Sequence of chain 1.B:
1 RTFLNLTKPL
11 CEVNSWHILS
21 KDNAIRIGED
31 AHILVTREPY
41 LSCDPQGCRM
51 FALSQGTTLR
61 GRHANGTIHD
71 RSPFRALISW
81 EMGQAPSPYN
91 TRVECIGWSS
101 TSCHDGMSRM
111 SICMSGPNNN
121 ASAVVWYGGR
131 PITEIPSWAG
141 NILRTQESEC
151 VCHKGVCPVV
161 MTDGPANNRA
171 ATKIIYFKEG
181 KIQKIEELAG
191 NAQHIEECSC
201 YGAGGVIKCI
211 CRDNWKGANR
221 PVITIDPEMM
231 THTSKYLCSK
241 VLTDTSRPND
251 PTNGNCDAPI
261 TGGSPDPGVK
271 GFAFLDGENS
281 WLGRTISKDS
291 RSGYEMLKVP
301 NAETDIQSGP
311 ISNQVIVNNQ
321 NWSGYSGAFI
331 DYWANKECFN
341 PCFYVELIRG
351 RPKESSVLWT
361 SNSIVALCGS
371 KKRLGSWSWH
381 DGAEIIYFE

Binding-site contacts:
Ligand atom C7 contacts residue ARG212 of chain 1.B at 3.8 Å.
Ligand atom C91 contacts residue ASN214 of chain 1.B at 3.7 Å.
Ligand atom C6 contacts residue TYR325 of chain 1.B at 3.8 Å (hydrophobic).
Ligand atom C3 contacts residue ARG37 of chain 1.B at 3.7 Å.
Ligand atom O1A contacts residue ARG291 of chain 1.B at 2.8 Å (salt-bridge).
Ligand atom C7 contacts residue GLU197 of chain 1.B at 4.0 Å.
Ligand atom N4 contacts residue GLU38 of chain 1.B at 2.8 Å (salt-bridge).
Ligand atom O1A contacts residue ARG212 of chain 1.B at 3.0 Å (salt-bridge).
Ligand atom O10 contacts residue ASP70 of chain 1.B at 3.5 Å.
Ligand atom C82 contacts residue ILE142 of chain 1.B at 4.0 Å (hydrophobic).
Ligand atom C3 contacts residue TYR325 of chain 1.B at 3.2 Å (hydrophobic).
Ligand atom C4 contacts residue ASP70 of chain 1.B at 3.5 Å.
Ligand atom C3 contacts residue GLU38 of chain 1.B at 3.7 Å.
Ligand atom C82 contacts residue ARG144 of chain 1.B at 3.8 Å.
Ligand atom C11 contacts residue ILE142 of chain 1.B at 4.0 Å (hydrophobic).
Ligand atom C4 contacts residue GLU197 of chain 1.B at 4.0 Å.
Ligand atom C1 contacts residue ARG291 of chain 1.B at 3.5 Å.
Ligand atom C81 contacts residue ARG144 of chain 1.B at 3.5 Å.
Ligand atom O1B contacts residue ARG291 of chain 1.B at 2.9 Å (salt-bridge).
Ligand atom C1 contacts residue ARG212 of chain 1.B at 3.8 Å.
Ligand atom C2 contacts residue TYR325 of chain 1.B at 2.8 Å (hydrophobic).
Ligand atom C11 contacts residue TRP98 of chain 1.B at 3.8 Å (hydrophobic).
Ligand atom C9 contacts residue GLU197 of chain 1.B at 4.0 Å.
Ligand atom C81 contacts residue ALA166 of chain 1.B at 3.8 Å (hydrophobic).
Ligand atom C91 contacts residue GLU196 of chain 1.B at 3.8 Å.
Ligand atom C6 contacts residue GLU197 of chain 1.B at 3.7 Å.
Ligand atom C1 contacts residue TYR325 of chain 1.B at 3.0 Å (hydrophobic).
Ligand atom O1B contacts residue ARG37 of chain 1.B at 3.0 Å (salt-bridge).
Ligand atom C9 contacts residue GLU196 of chain 1.B at 3.6 Å.
Ligand atom C10 contacts residue ARG71 of chain 1.B at 3.8 Å.
Ligand atom C4 contacts residue TYR325 of chain 1.B at 3.5 Å (hydrophobic).
Ligand atom C4 contacts residue GLU38 of chain 1.B at 3.6 Å.
Ligand atom C7 contacts residue TYR325 of chain 1.B at 3.2 Å (hydrophobic).
Ligand atom O10 contacts residue ARG71 of chain 1.B at 2.7 Å (salt-bridge).
Ligand atom O1B contacts residue TYR325 of chain 1.B at 3.4 Å (h-bond).
Ligand atom C91 contacts residue ARG212 of chain 1.B at 3.6 Å.
Ligand atom C5 contacts residue ASP70 of chain 1.B at 4.0 Å.
Ligand atom N4 contacts residue ASP70 of chain 1.B at 2.9 Å (salt-bridge).
Ligand atom C3 contacts residue ASP70 of chain 1.B at 3.4 Å.
Ligand atom O1A contacts residue TYR325 of chain 1.B at 3.4 Å (h-bond).

This protein binds this small molecule.
Small molecule (SMILES): CCC(CC)O[C@@H]1C=C(C(=O)O)C[C@H](N)[C@H]1NC(C)=O